Sequence of chain 1.A:
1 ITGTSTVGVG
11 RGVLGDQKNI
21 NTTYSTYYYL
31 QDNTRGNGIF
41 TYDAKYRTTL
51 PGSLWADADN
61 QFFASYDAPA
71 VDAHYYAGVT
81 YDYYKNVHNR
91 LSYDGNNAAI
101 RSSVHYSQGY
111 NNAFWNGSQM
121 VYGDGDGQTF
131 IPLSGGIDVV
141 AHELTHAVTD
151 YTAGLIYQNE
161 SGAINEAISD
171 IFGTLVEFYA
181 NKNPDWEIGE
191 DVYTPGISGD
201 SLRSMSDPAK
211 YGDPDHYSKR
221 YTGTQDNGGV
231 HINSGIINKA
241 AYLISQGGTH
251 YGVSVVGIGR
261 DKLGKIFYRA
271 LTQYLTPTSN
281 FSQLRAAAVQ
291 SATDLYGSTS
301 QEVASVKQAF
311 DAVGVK

Binding-site contacts:
Ligand atom O5 contacts residue ALA286 of chain 1.A at 4.1 Å.
Ligand atom C4 contacts residue GLN283 of chain 1.A at 3.7 Å.
Ligand atom C5 contacts residue GLN283 of chain 1.A at 4.2 Å.
Ligand atom O1 contacts residue TYR274 of chain 1.A at 4.5 Å.
Ligand atom C4 contacts residue ALA287 of chain 1.A at 4.0 Å (hydrophobic).
Ligand atom O5 contacts residue TYR274 of chain 1.A at 3.8 Å.
Ligand atom C1 contacts residue TYR274 of chain 1.A at 4.0 Å (hydrophobic).
Ligand atom O3 contacts residue GLN283 of chain 1.A at 4.4 Å.
Ligand atom C5 contacts residue TYR274 of chain 1.A at 3.5 Å (hydrophobic).
Ligand atom O5 contacts residue ALA287 of chain 1.A at 3.9 Å.
Ligand atom O5 contacts residue GLN290 of chain 1.A at 4.3 Å.
Ligand atom C5 contacts residue ALA287 of chain 1.A at 3.4 Å (hydrophobic).
Ligand atom O4 contacts residue GLN283 of chain 1.A at 2.7 Å (h-bond).
Ligand atom C5 contacts residue ALA286 of chain 1.A at 4.1 Å (hydrophobic).
Ligand atom O4 contacts residue ALA287 of chain 1.A at 3.9 Å.
Ligand atom C4 contacts residue ALA286 of chain 1.A at 4.0 Å (hydrophobic).
Ligand atom O4 contacts residue ALA286 of chain 1.A at 4.1 Å.

This protein binds this small molecule.
Small molecule (SMILES): O[C@@H]1[C@@H](O)[C@H](O)OC[C@H]1O